Binding-site contacts:
Ligand atom CB contacts residue ALA93 of chain 1.ZA at 4.3 Å (hydrophobic).
Ligand atom CB contacts residue GLY64 of chain 1.LA at 4.3 Å.
Ligand atom C contacts residue THR65 of chain 1.LA at 4.2 Å.
Ligand atom CA contacts residue GLY91 of chain 1.ZA at 4.2 Å.
Ligand atom O contacts residue ILE85 of chain 1.ZA at 3.7 Å.
Ligand atom CB contacts residue ILE85 of chain 1.ZA at 4.4 Å (hydrophobic).
Ligand atom CA contacts residue GLY64 of chain 1.LA at 4.2 Å.
Ligand atom CA contacts residue ILE85 of chain 1.ZA at 4.3 Å (hydrophobic).
Ligand atom CA contacts residue THR65 of chain 1.LA at 4.2 Å.
Ligand atom CB contacts residue ARG92 of chain 1.ZA at 3.8 Å.
Ligand atom CB contacts residue GLY91 of chain 1.ZA at 3.4 Å.
Ligand atom CB contacts residue LYS90 of chain 1.ZA at 4.3 Å.
Ligand atom O contacts residue THR65 of chain 1.LA at 3.9 Å.
Ligand atom CB contacts residue PRO59 of chain 1.LA at 4.5 Å (hydrophobic).
Ligand atom O contacts residue ARG67 of chain 1.LA at 4.4 Å.

This protein binds this small molecule.
Small molecule (SMILES): C[C@H](N)C(=O)N[C@@H](C)C(=O)N[C@@H](C)C(=O)N[C@@H](C)C(=O)N[C@@H](C)C(=O)N[C@@H](C)C(=O)N[C@@H](C)C(=O)N[C@@H](C)C(=O)N[C@@H](C)C(=O)N[C@@H](C)C(=O)N[C@@H](C)C(=O)N[C@@H](C)C(=O)N[C@@H](C)C(=O)N[C@@H](C)C(=O)N[C@@H](C)C(=O)N[C@@H](C)C(=O)N[C@@H](C)C(=O)N[C@@H](C)C(=O)N[C@@H](C)C(=O)N[C@@H](C)CO

Sequence of chain 1.ZA:
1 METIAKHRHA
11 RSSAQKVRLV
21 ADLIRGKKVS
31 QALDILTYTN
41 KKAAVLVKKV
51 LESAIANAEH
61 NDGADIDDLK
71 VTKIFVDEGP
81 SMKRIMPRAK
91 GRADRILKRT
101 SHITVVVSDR

Sequence of chain 1.LA:
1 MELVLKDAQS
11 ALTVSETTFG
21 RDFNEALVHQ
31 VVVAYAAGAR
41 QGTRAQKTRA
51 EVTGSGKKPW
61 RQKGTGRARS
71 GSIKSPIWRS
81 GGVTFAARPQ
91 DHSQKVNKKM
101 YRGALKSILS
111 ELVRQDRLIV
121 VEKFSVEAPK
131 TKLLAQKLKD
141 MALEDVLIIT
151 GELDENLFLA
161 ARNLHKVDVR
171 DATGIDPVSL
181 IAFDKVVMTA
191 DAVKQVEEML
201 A